Sequence of chain 1.C:
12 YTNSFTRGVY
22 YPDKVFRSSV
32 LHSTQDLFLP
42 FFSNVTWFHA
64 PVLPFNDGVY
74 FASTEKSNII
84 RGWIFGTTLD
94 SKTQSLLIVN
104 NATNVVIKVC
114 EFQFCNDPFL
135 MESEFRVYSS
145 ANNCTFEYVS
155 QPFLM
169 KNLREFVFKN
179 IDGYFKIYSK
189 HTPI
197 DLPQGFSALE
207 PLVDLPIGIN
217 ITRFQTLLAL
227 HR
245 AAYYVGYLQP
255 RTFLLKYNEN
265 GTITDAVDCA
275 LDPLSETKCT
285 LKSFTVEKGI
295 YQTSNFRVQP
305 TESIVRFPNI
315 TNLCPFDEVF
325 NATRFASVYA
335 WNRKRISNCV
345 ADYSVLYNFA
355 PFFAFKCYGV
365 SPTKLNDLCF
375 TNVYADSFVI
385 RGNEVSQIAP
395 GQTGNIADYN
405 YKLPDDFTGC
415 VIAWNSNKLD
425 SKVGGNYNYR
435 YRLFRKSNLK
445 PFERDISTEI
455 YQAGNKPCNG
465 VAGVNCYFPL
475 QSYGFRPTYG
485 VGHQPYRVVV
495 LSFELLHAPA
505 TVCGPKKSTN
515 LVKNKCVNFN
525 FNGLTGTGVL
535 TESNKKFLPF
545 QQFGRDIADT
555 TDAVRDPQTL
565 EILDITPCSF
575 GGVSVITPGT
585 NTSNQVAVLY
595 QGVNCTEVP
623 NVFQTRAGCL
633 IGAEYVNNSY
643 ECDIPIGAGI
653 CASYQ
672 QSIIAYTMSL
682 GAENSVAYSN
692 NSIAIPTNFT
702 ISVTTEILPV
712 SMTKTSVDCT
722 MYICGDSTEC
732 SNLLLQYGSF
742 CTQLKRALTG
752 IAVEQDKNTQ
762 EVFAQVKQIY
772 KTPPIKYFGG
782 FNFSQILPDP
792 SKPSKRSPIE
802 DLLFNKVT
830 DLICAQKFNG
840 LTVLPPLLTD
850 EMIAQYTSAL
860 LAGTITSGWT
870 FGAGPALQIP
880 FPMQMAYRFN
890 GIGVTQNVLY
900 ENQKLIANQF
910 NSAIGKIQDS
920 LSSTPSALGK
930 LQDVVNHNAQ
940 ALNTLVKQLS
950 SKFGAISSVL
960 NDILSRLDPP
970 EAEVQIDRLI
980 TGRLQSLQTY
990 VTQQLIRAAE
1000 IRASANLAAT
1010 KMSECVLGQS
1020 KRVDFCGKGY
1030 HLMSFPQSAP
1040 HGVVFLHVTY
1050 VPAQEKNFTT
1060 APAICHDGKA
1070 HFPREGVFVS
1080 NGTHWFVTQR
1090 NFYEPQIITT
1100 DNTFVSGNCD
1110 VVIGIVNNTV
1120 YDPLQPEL

A small-molecule ligand and the protein it binds are described below.
Small molecule (SMILES): CC(=O)N[C@@H]1[C@@H](O)[C@H](O)[C@@H](CO)O[C@H]1O

Binding-site contacts:
Ligand atom C1 contacts residue THR600 of chain 1.C at 4.2 Å.
Ligand atom O6 contacts residue THR600 of chain 1.C at 4.5 Å.
Ligand atom N2 contacts residue ASN598 of chain 1.C at 2.9 Å (h-bond).
Ligand atom O5 contacts residue ASN598 of chain 1.C at 2.3 Å (h-bond).
Ligand atom C7 contacts residue ASN598 of chain 1.C at 3.7 Å.
Ligand atom O7 contacts residue GLN626 of chain 1.C at 4.2 Å.
Ligand atom C1 contacts residue ASN598 of chain 1.C at 1.4 Å.
Ligand atom C8 contacts residue ASN598 of chain 1.C at 4.1 Å.
Ligand atom C5 contacts residue ASN598 of chain 1.C at 3.6 Å.
Ligand atom O6 contacts residue ASN598 of chain 1.C at 4.5 Å.
Ligand atom C2 contacts residue ASN598 of chain 1.C at 2.4 Å.
Ligand atom O5 contacts residue THR600 of chain 1.C at 3.9 Å.
Ligand atom C4 contacts residue ASN598 of chain 1.C at 4.2 Å.
Ligand atom C3 contacts residue ASN598 of chain 1.C at 3.8 Å.